Sequence of chain 1.C:
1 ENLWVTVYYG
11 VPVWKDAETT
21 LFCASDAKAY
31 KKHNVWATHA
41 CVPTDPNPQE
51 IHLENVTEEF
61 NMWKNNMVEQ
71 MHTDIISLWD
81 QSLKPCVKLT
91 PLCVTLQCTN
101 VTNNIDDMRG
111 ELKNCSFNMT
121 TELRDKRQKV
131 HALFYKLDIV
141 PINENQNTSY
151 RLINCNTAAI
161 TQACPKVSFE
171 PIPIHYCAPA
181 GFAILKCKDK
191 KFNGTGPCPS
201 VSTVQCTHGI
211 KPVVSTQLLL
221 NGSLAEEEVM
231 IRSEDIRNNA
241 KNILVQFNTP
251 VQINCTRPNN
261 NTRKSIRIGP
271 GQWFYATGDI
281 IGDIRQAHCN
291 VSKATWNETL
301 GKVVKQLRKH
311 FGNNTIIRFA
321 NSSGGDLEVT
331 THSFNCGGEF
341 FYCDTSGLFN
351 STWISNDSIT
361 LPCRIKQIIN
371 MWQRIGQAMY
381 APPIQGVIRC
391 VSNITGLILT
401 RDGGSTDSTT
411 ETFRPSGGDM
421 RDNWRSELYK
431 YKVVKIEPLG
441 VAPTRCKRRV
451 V

The protein below binds the small molecule below.
Small molecule (SMILES): CC(=O)N[C@H]1[C@H](O[C@H]2[C@H](O)[C@@H](NC(C)=O)CO[C@@H]2CO)O[C@H](CO)[C@@H](O[C@@H]2O[C@H](CO[C@H]3O[C@H](CO)[C@@H](O)[C@H](O)[C@@H]3O)[C@@H](O)[C@H](O[C@H]3O[C@H](CO)[C@@H](O)[C@H](O)[C@@H]3O)[C@@H]2O)[C@@H]1O

Binding-site contacts:
Ligand atom C3 contacts residue ASN221 of chain 1.C at 3.8 Å.
Ligand atom C2 contacts residue ASN221 of chain 1.C at 2.4 Å.
Ligand atom C8 contacts residue ASN335 of chain 1.C at 3.6 Å.
Ligand atom C4 contacts residue VAL391 of chain 1.C at 3.9 Å (hydrophobic).
Ligand atom O7 contacts residue PRO171 of chain 1.C at 4.3 Å.
Ligand atom N2 contacts residue SER392 of chain 1.C at 3.5 Å (h-bond).
Ligand atom O7 contacts residue ASN221 of chain 1.C at 4.0 Å.
Ligand atom C1 contacts residue SER392 of chain 1.C at 4.2 Å.
Ligand atom C1 contacts residue VAL391 of chain 1.C at 4.3 Å (hydrophobic).
Ligand atom C7 contacts residue ASN335 of chain 1.C at 4.3 Å.
Ligand atom O5 contacts residue NAG1 of chain 1.PA at 4.4 Å.
Ligand atom O5 contacts residue VAL391 of chain 1.C at 4.3 Å.
Ligand atom C2 contacts residue SER392 of chain 1.C at 4.1 Å.
Ligand atom C1 contacts residue ASN221 of chain 1.C at 1.4 Å.
Ligand atom C6 contacts residue GLY337 of chain 1.C at 4.5 Å.
Ligand atom C4 contacts residue ASN221 of chain 1.C at 4.2 Å.
Ligand atom C5 contacts residue NAG1 of chain 1.PA at 4.4 Å.
Ligand atom C3 contacts residue VAL391 of chain 1.C at 3.9 Å (hydrophobic).
Ligand atom C7 contacts residue ASN221 of chain 1.C at 3.6 Å.
Ligand atom O7 contacts residue ASN335 of chain 1.C at 4.4 Å.
Ligand atom C6 contacts residue NAG1 of chain 1.PA at 3.8 Å.
Ligand atom O3 contacts residue CYS390 of chain 1.C at 4.4 Å.
Ligand atom O6 contacts residue GLY337 of chain 1.C at 4.3 Å.
Ligand atom C5 contacts residue ASN221 of chain 1.C at 3.6 Å.
Ligand atom N2 contacts residue ASN221 of chain 1.C at 2.9 Å (h-bond).
Ligand atom O7 contacts residue VAL391 of chain 1.C at 4.3 Å.
Ligand atom C8 contacts residue LEU220 of chain 1.C at 3.8 Å (hydrophobic).
Ligand atom C6 contacts residue GLU170 of chain 1.C at 4.5 Å.
Ligand atom O5 contacts residue ASN221 of chain 1.C at 2.4 Å (h-bond).
Ligand atom C3 contacts residue SER392 of chain 1.C at 4.0 Å.
Ligand atom C5 contacts residue VAL391 of chain 1.C at 3.5 Å (hydrophobic).
Ligand atom O4 contacts residue VAL391 of chain 1.C at 3.7 Å.
Ligand atom C6 contacts residue VAL391 of chain 1.C at 4.4 Å (hydrophobic).
Ligand atom O6 contacts residue GLY337 of chain 1.C at 3.5 Å.
Ligand atom O7 contacts residue VAL213 of chain 1.C at 4.2 Å.